The small molecule below binds the protein below.
Small molecule (SMILES): CC(=O)N[C@@H]1[C@@H](O)[C@H](O)[C@@H](CO)O[C@H]1O

Sequence of chain 1.C:
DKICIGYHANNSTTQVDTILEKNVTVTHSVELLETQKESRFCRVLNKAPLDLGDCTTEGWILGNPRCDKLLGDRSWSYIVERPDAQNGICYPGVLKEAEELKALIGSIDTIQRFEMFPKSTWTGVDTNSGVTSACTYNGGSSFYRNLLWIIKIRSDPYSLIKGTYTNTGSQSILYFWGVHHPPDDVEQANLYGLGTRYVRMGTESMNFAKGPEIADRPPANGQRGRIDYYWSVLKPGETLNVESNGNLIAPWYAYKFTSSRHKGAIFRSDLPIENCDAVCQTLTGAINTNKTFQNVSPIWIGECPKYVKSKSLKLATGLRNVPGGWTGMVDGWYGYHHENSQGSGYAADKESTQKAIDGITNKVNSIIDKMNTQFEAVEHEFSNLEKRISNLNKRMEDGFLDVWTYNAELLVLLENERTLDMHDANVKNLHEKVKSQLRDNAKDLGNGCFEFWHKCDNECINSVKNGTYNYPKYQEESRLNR

Binding-site contacts:
Ligand atom C3 contacts residue ASN15 of chain 1.C at 4.0 Å.
Ligand atom N2 contacts residue ASN15 of chain 1.C at 3.3 Å (h-bond).
Ligand atom O5 contacts residue ASN15 of chain 1.C at 2.4 Å (h-bond).
Ligand atom C5 contacts residue ASN15 of chain 1.C at 3.8 Å.
Ligand atom C4 contacts residue ASN15 of chain 1.C at 4.4 Å.
Ligand atom C1 contacts residue ASN15 of chain 1.C at 1.5 Å.
Ligand atom C2 contacts residue ASN15 of chain 1.C at 2.8 Å.